Binding-site contacts:
Ligand atom C8 contacts residue ALA40 of chain 1.B at 3.9 Å (hydrophobic).
Ligand atom N1 contacts residue PHE153 of chain 1.B at 3.5 Å.
Ligand atom C13 contacts residue GLY92 of chain 1.B at 3.7 Å.
Ligand atom C4 contacts residue PHE153 of chain 1.B at 3.5 Å (hydrophobic).
Ligand atom N1 contacts residue VAL27 of chain 1.B at 4.1 Å.
Ligand atom C8 contacts residue GLU87 of chain 1.B at 4.2 Å.
Ligand atom N4 contacts residue PHE88 of chain 1.B at 3.8 Å.
Ligand atom C6 contacts residue ALA40 of chain 1.B at 4.0 Å (hydrophobic).
Ligand atom C6 contacts residue LEU141 of chain 1.B at 3.8 Å (hydrophobic).
Ligand atom C3 contacts residue PHE153 of chain 1.B at 3.5 Å (hydrophobic).
Ligand atom C7 contacts residue THR86 of chain 1.B at 3.5 Å.
Ligand atom N3 contacts residue LEU141 of chain 1.B at 3.8 Å.
Ligand atom C7 contacts residue LEU141 of chain 1.B at 3.8 Å (hydrophobic).
Ligand atom C17 contacts residue GLY92 of chain 1.B at 3.8 Å.
Ligand atom C7 contacts residue ALA40 of chain 1.B at 3.5 Å (hydrophobic).
Ligand atom C10 contacts residue LEU141 of chain 1.B at 4.0 Å (hydrophobic).
Ligand atom C18 contacts residue GLY92 of chain 1.B at 3.7 Å.
Ligand atom N3 contacts residue GLU87 of chain 1.B at 3.1 Å (salt-bridge).
Ligand atom N3 contacts residue ALA40 of chain 1.B at 3.5 Å.
Ligand atom C7 contacts residue PHE153 of chain 1.B at 3.6 Å (hydrophobic).
Ligand atom C16 contacts residue GLY92 of chain 1.B at 3.9 Å.
Ligand atom N3 contacts residue THR86 of chain 1.B at 3.9 Å.
Ligand atom C8 contacts residue LEU141 of chain 1.B at 3.7 Å (hydrophobic).
Ligand atom C2 contacts residue PHE153 of chain 1.B at 4.0 Å (hydrophobic).
Ligand atom C9 contacts residue PHE88 of chain 1.B at 3.8 Å (hydrophobic).
Ligand atom C15 contacts residue GLY92 of chain 1.B at 3.8 Å.
Ligand atom C9 contacts residue MET89 of chain 1.B at 3.1 Å (hydrophobic).
Ligand atom N2 contacts residue VAL27 of chain 1.B at 3.8 Å.
Ligand atom C6 contacts residue PHE153 of chain 1.B at 3.9 Å (hydrophobic).
Ligand atom C11 contacts residue LEU141 of chain 1.B at 3.9 Å (hydrophobic).
Ligand atom C15 contacts residue ASN93 of chain 1.B at 4.0 Å.
Ligand atom C14 contacts residue ASN93 of chain 1.B at 4.0 Å.
Ligand atom C12 contacts residue LEU141 of chain 1.B at 3.7 Å (hydrophobic).
Ligand atom N2 contacts residue PHE153 of chain 1.B at 3.5 Å.
Ligand atom C5 contacts residue PHE153 of chain 1.B at 3.5 Å (hydrophobic).
Ligand atom C14 contacts residue GLY92 of chain 1.B at 3.7 Å.
Ligand atom C2 contacts residue LYS42 of chain 1.B at 4.2 Å.
Ligand atom C8 contacts residue MET89 of chain 1.B at 3.9 Å (hydrophobic).
Ligand atom N4 contacts residue MET89 of chain 1.B at 2.9 Å (h-bond).
Ligand atom C7 contacts residue GLU87 of chain 1.B at 3.9 Å.

Sequence of chain 1.B:
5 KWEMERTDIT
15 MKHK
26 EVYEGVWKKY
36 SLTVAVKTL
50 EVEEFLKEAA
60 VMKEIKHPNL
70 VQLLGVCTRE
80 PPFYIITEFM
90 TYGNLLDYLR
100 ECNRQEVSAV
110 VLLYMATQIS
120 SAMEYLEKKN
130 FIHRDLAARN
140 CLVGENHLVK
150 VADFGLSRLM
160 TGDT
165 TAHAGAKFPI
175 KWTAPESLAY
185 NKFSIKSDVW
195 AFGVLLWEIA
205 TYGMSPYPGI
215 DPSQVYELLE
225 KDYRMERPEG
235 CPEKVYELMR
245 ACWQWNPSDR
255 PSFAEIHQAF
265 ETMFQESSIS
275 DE

This small molecule binds to this protein.
Small molecule (SMILES): CCn1nccc1-c1c[nH]c2ncc(-c3ccc(N)c(C(=O)N(C)C)c3)cc12